Sequence of chain 1.D:
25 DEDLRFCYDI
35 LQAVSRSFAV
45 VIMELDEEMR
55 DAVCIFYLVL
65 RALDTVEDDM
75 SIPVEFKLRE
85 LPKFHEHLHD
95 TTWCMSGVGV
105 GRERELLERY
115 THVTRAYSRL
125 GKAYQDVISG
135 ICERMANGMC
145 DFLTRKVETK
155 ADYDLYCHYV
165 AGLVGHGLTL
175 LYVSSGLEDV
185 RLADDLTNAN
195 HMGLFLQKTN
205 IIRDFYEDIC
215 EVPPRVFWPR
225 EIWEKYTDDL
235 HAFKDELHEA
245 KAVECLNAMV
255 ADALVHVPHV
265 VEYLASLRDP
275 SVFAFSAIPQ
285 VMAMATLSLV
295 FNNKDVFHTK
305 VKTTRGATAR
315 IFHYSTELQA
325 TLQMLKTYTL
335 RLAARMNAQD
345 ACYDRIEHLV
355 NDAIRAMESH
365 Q

This small molecule binds to this protein.
Small molecule (SMILES): CC(C)=CCC/C(C)=C/CC/C(C)=C/CS[P](=O)(O)OP(=O)(O)O

Binding-site contacts:
Ligand atom O2A contacts residue ASN204 of chain 1.D at 3.9 Å.
Ligand atom O3B contacts residue SER39 of chain 1.D at 3.2 Å (h-bond).
Ligand atom C9 contacts residue RWZ1 of chain 1.L at 3.8 Å.
Ligand atom C6 contacts residue RWZ1 of chain 1.L at 3.6 Å.
Ligand atom C9 contacts residue ALA165 of chain 1.D at 3.8 Å (hydrophobic).
Ligand atom C8 contacts residue LEU200 of chain 1.D at 3.5 Å (hydrophobic).
Ligand atom O2B contacts residue SER41 of chain 1.D at 2.5 Å (h-bond).
Ligand atom S1 contacts residue PHE42 of chain 1.D at 4.0 Å.
Ligand atom C12 contacts residue GLY169 of chain 1.D at 3.6 Å.
Ligand atom O3B contacts residue RWZ1 of chain 1.L at 3.7 Å.
Ligand atom PB contacts residue SER39 of chain 1.D at 3.7 Å.
Ligand atom C13 contacts residue GLY169 of chain 1.D at 4.0 Å.
Ligand atom C15 contacts residue TYR267 of chain 1.D at 3.4 Å (hydrophobic).
Ligand atom O1A contacts residue SER41 of chain 1.D at 3.6 Å.
Ligand atom C12 contacts residue MET196 of chain 1.D at 3.6 Å (hydrophobic).
Ligand atom C14 contacts residue MET196 of chain 1.D at 3.8 Å (hydrophobic).
Ligand atom C7 contacts residue LEU200 of chain 1.D at 3.5 Å (hydrophobic).
Ligand atom O2B contacts residue PHE42 of chain 1.D at 3.8 Å.
Ligand atom C14 contacts residue TYR176 of chain 1.D at 3.2 Å (hydrophobic).
Ligand atom C11 contacts residue LEU172 of chain 1.D at 3.5 Å (hydrophobic).
Ligand atom C15 contacts residue GLY169 of chain 1.D at 3.8 Å.
Ligand atom C15 contacts residue THR173 of chain 1.D at 3.8 Å.
Ligand atom C15 contacts residue MET196 of chain 1.D at 3.5 Å (hydrophobic).
Ligand atom C14 contacts residue SER280 of chain 1.D at 3.6 Å.
Ligand atom C3 contacts residue PHE42 of chain 1.D at 3.6 Å (hydrophobic).
Ligand atom C2 contacts residue PHE42 of chain 1.D at 4.0 Å (hydrophobic).
Ligand atom S1 contacts residue SER41 of chain 1.D at 3.1 Å (h-bond).
Ligand atom C15 contacts residue ALA193 of chain 1.D at 3.9 Å (hydrophobic).
Ligand atom PA contacts residue SER41 of chain 1.D at 3.8 Å.
Ligand atom C2 contacts residue RWZ1 of chain 1.L at 4.1 Å.
Ligand atom C1 contacts residue PHE42 of chain 1.D at 3.7 Å (hydrophobic).
Ligand atom C8 contacts residue VAL168 of chain 1.D at 4.1 Å (hydrophobic).
Ligand atom C13 contacts residue MET196 of chain 1.D at 3.6 Å (hydrophobic).
Ligand atom C4 contacts residue PHE42 of chain 1.D at 3.4 Å (hydrophobic).
Ligand atom PB contacts residue SER41 of chain 1.D at 3.9 Å.
Ligand atom C10 contacts residue LEU200 of chain 1.D at 3.6 Å (hydrophobic).
Ligand atom C9 contacts residue VAL168 of chain 1.D at 3.5 Å (hydrophobic).
Ligand atom O2B contacts residue SER39 of chain 1.D at 3.2 Å (h-bond).
Ligand atom C4 contacts residue RWZ1 of chain 1.L at 3.8 Å.
Ligand atom C4 contacts residue TYR61 of chain 1.D at 3.8 Å (hydrophobic).